Binding-site contacts:
Ligand atom OG1 contacts residue LYS147 of chain 1.A at 3.1 Å (salt-bridge).
Ligand atom C contacts residue TRP74 of chain 1.A at 3.3 Å (hydrophobic).
Ligand atom CB contacts residue SER151 of chain 1.A at 3.2 Å.
Ligand atom ND2 contacts residue TYR160 of chain 1.A at 3.3 Å.
Ligand atom OXT contacts residue THR144 of chain 1.A at 2.5 Å (h-bond).
Ligand atom OD1 contacts residue GLN98 of chain 1.A at 2.8 Å (h-bond).
Ligand atom N contacts residue GLU64 of chain 1.A at 3.1 Å (salt-bridge).
Ligand atom CA contacts residue GLN71 of chain 1.A at 3.3 Å.
Ligand atom OXT contacts residue TYR85 of chain 1.A at 2.7 Å (h-bond).
Ligand atom C contacts residue LYS147 of chain 1.A at 3.2 Å.
Ligand atom O contacts residue LYS67 of chain 1.A at 2.8 Å (salt-bridge).
Ligand atom C contacts residue TYR8 of chain 1.A at 3.3 Å (hydrophobic).
Ligand atom ND2 contacts residue HIS156 of chain 1.A at 2.9 Å (h-bond).
Ligand atom OD1 contacts residue GLN71 of chain 1.A at 2.9 Å (h-bond).
Ligand atom ND2 contacts residue GLN98 of chain 1.A at 2.9 Å (h-bond).
Ligand atom O contacts residue TRP74 of chain 1.A at 3.1 Å (h-bond).
Ligand atom O contacts residue HIS156 of chain 1.A at 3.1 Å (h-bond).
Ligand atom OD1 contacts residue HIS156 of chain 1.A at 3.3 Å (h-bond).
Ligand atom CB contacts residue SER78 of chain 1.A at 3.3 Å.
Ligand atom ND2 contacts residue TYR157 of chain 1.A at 3.1 Å.
Ligand atom N contacts residue GLN71 of chain 1.A at 3.0 Å (h-bond).
Ligand atom O contacts residue TRP148 of chain 1.A at 3.3 Å (h-bond).
Ligand atom O contacts residue TYR160 of chain 1.A at 2.5 Å (h-bond).
Ligand atom C contacts residue LYS147 of chain 1.A at 3.3 Å.
Ligand atom N contacts residue TYR172 of chain 1.A at 2.8 Å (h-bond).
Ligand atom O contacts residue LYS147 of chain 1.A at 2.8 Å (salt-bridge).
Ligand atom CG2 contacts residue HIS156 of chain 1.A at 3.2 Å.
Ligand atom CA contacts residue TYR8 of chain 1.A at 3.1 Å (hydrophobic).
Ligand atom OE1 contacts residue LYS67 of chain 1.A at 3.2 Å.
Ligand atom O contacts residue TRP148 of chain 1.A at 2.7 Å (h-bond).
Ligand atom OE2 contacts residue LYS147 of chain 1.A at 3.3 Å.
Ligand atom O contacts residue LYS147 of chain 1.A at 2.8 Å (salt-bridge).
Ligand atom N contacts residue TYR8 of chain 1.A at 2.8 Å (h-bond).
Ligand atom O contacts residue ASN81 of chain 1.A at 3.0 Å (h-bond).
Ligand atom CA contacts residue GLU64 of chain 1.A at 3.3 Å.
Ligand atom CB contacts residue TYR157 of chain 1.A at 3.0 Å (hydrophobic).
Ligand atom C contacts residue TYR85 of chain 1.A at 3.2 Å (hydrophobic).
Ligand atom O contacts residue TYR85 of chain 1.A at 3.0 Å (h-bond).
Ligand atom O contacts residue TRP74 of chain 1.A at 2.9 Å (h-bond).
Ligand atom N contacts residue SER78 of chain 1.A at 2.6 Å (h-bond).

This protein binds this small molecule.
Small molecule (SMILES): CSCC[C@H](NC(=O)[C@@H](NC(=O)[C@H](CCC(=O)O)NC(=O)[C@@H](NC(=O)[C@H](CC(N)=O)NC(=O)[C@H](CCC(=O)O)NC(=O)[C@H](CC(N)=O)NC(=O)[C@H](CO)NC(=O)[C@H](C)N)[C@@H](C)O)[C@@H](C)O)C(=O)O

Sequence of chain 1.A:
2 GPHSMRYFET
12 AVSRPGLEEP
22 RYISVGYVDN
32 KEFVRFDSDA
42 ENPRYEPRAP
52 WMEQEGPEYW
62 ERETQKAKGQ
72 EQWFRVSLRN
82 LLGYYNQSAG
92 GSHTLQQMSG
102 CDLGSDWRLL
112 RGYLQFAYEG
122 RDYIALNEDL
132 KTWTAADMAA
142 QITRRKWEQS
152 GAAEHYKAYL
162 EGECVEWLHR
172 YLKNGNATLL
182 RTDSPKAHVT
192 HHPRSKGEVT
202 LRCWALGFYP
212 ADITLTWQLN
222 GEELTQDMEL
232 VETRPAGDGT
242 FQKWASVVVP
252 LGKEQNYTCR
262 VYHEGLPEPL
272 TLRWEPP